Sequence of chain 1.B:
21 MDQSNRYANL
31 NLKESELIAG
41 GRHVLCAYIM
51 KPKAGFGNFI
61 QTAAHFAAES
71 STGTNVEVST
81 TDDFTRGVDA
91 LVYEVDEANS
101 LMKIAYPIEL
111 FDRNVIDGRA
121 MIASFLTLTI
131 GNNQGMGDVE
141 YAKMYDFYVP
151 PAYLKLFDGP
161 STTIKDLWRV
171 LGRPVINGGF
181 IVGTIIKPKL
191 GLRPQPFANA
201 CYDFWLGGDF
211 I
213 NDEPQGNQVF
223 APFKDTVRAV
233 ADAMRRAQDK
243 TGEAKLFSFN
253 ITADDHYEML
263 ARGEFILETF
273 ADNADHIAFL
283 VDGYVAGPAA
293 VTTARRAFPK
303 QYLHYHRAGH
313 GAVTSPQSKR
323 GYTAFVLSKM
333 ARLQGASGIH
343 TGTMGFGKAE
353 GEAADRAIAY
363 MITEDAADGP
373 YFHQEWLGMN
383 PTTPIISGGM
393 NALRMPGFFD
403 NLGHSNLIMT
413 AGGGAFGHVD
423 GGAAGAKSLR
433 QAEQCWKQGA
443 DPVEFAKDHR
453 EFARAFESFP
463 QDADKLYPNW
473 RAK

The small molecule below binds the protein below.
Small molecule (SMILES): O=C(O)[C@@](O)(COP(=O)(O)O)[C@H](O)[C@H](O)COP(=O)(O)O

Binding-site contacts:
Ligand atom O4 contacts residue SER389 of chain 1.B at 3.1 Å (h-bond).
Ligand atom O3 contacts residue KCX212 of chain 1.B at 2.6 Å (h-bond).
Ligand atom C3 contacts residue SER389 of chain 1.B at 3.5 Å.
Ligand atom O1P contacts residue GLY415 of chain 1.B at 2.8 Å (h-bond).
Ligand atom C1 contacts residue SER389 of chain 1.B at 3.5 Å.
Ligand atom O2 contacts residue ASP214 of chain 1.B at 3.5 Å (salt-bridge).
Ligand atom O6 contacts residue MG1 of chain 1.J at 2.3 Å.
Ligand atom O4P contacts residue ARG309 of chain 1.B at 2.9 Å (salt-bridge).
Ligand atom O4 contacts residue GLY390 of chain 1.B at 3.1 Å (h-bond).
Ligand atom O3P contacts residue THR74 of chain 1.A at 3.4 Å (h-bond).
Ligand atom O6 contacts residue GLU215 of chain 1.B at 3.2 Å (salt-bridge).
Ligand atom O2 contacts residue ILE185 of chain 1.B at 3.5 Å.
Ligand atom O2P contacts residue GLY414 of chain 1.B at 2.9 Å (h-bond).
Ligand atom O3 contacts residue HIS308 of chain 1.B at 2.9 Å (h-bond).
Ligand atom C3 contacts residue MG1 of chain 1.J at 2.9 Å.
Ligand atom O5P contacts residue HIS342 of chain 1.B at 2.7 Å (h-bond).
Ligand atom O6P contacts residue HIS342 of chain 1.B at 3.5 Å.
Ligand atom O5P contacts residue SER389 of chain 1.B at 3.1 Å (h-bond).
Ligand atom O6P contacts residue ARG309 of chain 1.B at 2.7 Å (salt-bridge).
Ligand atom O3 contacts residue GLU215 of chain 1.B at 2.9 Å (salt-bridge).
Ligand atom O3P contacts residue LYS350 of chain 1.B at 2.7 Å (salt-bridge).
Ligand atom O1 contacts residue LYS187 of chain 1.B at 3.1 Å (salt-bridge).
Ligand atom O3P contacts residue GLY391 of chain 1.B at 2.8 Å (h-bond).
Ligand atom C3 contacts residue KCX212 of chain 1.B at 3.0 Å.
Ligand atom O2 contacts residue KCX212 of chain 1.B at 3.0 Å (h-bond).
Ligand atom O1P contacts residue LYS187 of chain 1.B at 3.4 Å.
Ligand atom O3 contacts residue MG1 of chain 1.J at 2.1 Å.
Ligand atom O6 contacts residue LYS189 of chain 1.B at 2.6 Å (salt-bridge).
Ligand atom O2 contacts residue LYS187 of chain 1.B at 3.0 Å (salt-bridge).
Ligand atom C2 contacts residue MG1 of chain 1.J at 2.7 Å.
Ligand atom C contacts residue LYS187 of chain 1.B at 3.4 Å.
Ligand atom C contacts residue ASN132 of chain 1.A at 3.3 Å.
Ligand atom O7 contacts residue LYS350 of chain 1.B at 2.8 Å (salt-bridge).
Ligand atom O3 contacts residue ASN132 of chain 1.A at 3.2 Å (h-bond).
Ligand atom O2 contacts residue MG1 of chain 1.J at 2.1 Å.
Ligand atom O6 contacts residue LYS187 of chain 1.B at 3.2 Å (salt-bridge).
Ligand atom C contacts residue MG1 of chain 1.J at 2.9 Å.
Ligand atom O6 contacts residue ASP214 of chain 1.B at 3.2 Å (salt-bridge).
Ligand atom O1P contacts residue THR74 of chain 1.A at 2.7 Å (h-bond).
Ligand atom O6 contacts residue ASN132 of chain 1.A at 2.9 Å (h-bond).

Sequence of chain 1.A:
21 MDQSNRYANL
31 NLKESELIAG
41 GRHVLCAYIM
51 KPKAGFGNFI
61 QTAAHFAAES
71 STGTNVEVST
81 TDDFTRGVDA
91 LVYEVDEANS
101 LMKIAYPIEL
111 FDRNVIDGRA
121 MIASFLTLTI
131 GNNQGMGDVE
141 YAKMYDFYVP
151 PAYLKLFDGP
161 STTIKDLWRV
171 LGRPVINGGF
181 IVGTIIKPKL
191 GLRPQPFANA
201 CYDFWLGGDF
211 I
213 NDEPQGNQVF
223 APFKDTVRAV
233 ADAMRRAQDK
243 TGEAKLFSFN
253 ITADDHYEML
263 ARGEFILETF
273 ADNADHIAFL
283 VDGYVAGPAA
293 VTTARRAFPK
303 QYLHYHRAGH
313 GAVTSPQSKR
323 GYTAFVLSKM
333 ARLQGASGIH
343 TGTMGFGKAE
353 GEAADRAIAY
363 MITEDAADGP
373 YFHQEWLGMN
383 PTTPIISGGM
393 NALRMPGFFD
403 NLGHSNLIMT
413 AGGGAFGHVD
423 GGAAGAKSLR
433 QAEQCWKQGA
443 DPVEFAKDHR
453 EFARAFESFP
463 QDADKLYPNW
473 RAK